Sequence of chain 5.A:
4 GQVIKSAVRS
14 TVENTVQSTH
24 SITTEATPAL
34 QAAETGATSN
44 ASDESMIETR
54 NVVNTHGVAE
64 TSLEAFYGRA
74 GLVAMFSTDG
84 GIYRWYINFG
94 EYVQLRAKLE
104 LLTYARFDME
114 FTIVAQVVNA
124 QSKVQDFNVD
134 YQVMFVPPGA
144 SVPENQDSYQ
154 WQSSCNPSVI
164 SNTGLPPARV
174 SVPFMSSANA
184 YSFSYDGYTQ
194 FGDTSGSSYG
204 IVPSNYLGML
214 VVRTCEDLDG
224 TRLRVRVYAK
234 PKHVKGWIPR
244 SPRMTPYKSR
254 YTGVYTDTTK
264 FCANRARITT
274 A

A small-molecule ligand and the protein it binds are described below.
Small molecule (SMILES): N[C@@H](CS)C(=O)O

Binding-site contacts:
Ligand atom O contacts residue ASP235 of chain 5.C at 3.4 Å.
Ligand atom CA contacts residue GLY1 of chain 5.P at 2.4 Å.
Ligand atom SG contacts residue GLY1 of chain 5.P at 4.4 Å.
Ligand atom O contacts residue GLY1 of chain 5.P at 2.2 Å (h-bond).
Ligand atom N contacts residue PRO249 of chain 5.A at 3.5 Å.
Ligand atom SG contacts residue PRO249 of chain 5.A at 3.6 Å.
Ligand atom C contacts residue MET247 of chain 5.A at 3.7 Å (hydrophobic).
Ligand atom SG contacts residue ASP235 of chain 5.C at 3.7 Å.
Ligand atom CB contacts residue THR248 of chain 5.A at 4.5 Å.
Ligand atom SG contacts residue THR248 of chain 5.A at 3.2 Å (h-bond).
Ligand atom CB contacts residue ASP235 of chain 5.C at 2.8 Å.
Ligand atom O contacts residue ARG233 of chain 5.C at 4.1 Å.
Ligand atom C contacts residue ASP235 of chain 5.C at 4.3 Å.
Ligand atom CA contacts residue ASP235 of chain 5.C at 4.0 Å.
Ligand atom SG contacts residue ILE236 of chain 5.C at 4.3 Å.
Ligand atom CB contacts residue GLY1 of chain 5.P at 3.7 Å.
Ligand atom N contacts residue THR248 of chain 5.A at 4.1 Å.
Ligand atom CA contacts residue MET247 of chain 5.A at 4.2 Å (hydrophobic).
Ligand atom SG contacts residue MET247 of chain 5.A at 3.4 Å.
Ligand atom C contacts residue GLY1 of chain 5.P at 1.3 Å.
Ligand atom O contacts residue MET247 of chain 5.A at 3.8 Å.
Ligand atom CB contacts residue PRO249 of chain 5.A at 4.3 Å (hydrophobic).
Ligand atom N contacts residue GLY1 of chain 5.P at 2.9 Å (h-bond).
Ligand atom N contacts residue MET247 of chain 5.A at 3.8 Å.

Sequence of chain 5.C:
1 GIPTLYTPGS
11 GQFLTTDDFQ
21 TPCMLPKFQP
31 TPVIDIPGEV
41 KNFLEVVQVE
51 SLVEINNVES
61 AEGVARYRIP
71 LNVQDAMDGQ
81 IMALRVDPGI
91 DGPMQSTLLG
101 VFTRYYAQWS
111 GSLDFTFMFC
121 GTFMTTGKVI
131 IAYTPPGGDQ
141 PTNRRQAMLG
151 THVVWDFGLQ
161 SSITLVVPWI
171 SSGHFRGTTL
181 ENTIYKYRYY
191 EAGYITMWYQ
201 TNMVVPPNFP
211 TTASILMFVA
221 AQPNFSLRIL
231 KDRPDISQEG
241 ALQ